Binding-site contacts:
Ligand atom C17 contacts residue ASP25 of chain 1.B at 3.5 Å.
Ligand atom O9 contacts residue ILE50 of chain 1.B at 3.7 Å.
Ligand atom C35 contacts residue GLY48 of chain 1.B at 3.7 Å.
Ligand atom O10 contacts residue ILE50 of chain 1.B at 3.2 Å.
Ligand atom O18 contacts residue GLY27 of chain 1.B at 3.5 Å.
Ligand atom O9 contacts residue ILE84 of chain 1.A at 3.5 Å.
Ligand atom O23 contacts residue ALA28 of chain 1.B at 3.6 Å.
Ligand atom O26 contacts residue ASP30 of chain 1.B at 3.2 Å (salt-bridge).
Ligand atom O26 contacts residue ALA28 of chain 1.B at 3.7 Å.
Ligand atom C36 contacts residue PRO81 of chain 1.A at 3.7 Å (hydrophobic).
Ligand atom C31 contacts residue GLY48 of chain 1.B at 3.6 Å.
Ligand atom C4 contacts residue GLY48 of chain 1.A at 3.2 Å.
Ligand atom C16 contacts residue ASP25 of chain 1.A at 3.2 Å.
Ligand atom C12 contacts residue GLY27 of chain 1.A at 3.4 Å.
Ligand atom O10 contacts residue GLY49 of chain 1.A at 3.3 Å.
Ligand atom C35 contacts residue VAL82 of chain 1.A at 3.6 Å (hydrophobic).
Ligand atom C27 contacts residue ASP29 of chain 1.B at 3.6 Å.
Ligand atom C32 contacts residue GLY27 of chain 1.B at 3.7 Å.
Ligand atom O18 contacts residue ASP25 of chain 1.A at 2.5 Å (salt-bridge).
Ligand atom C41 contacts residue ASP30 of chain 1.A at 3.6 Å.
Ligand atom O42 contacts residue ASP30 of chain 1.A at 2.7 Å (salt-bridge).
Ligand atom C34 contacts residue VAL82 of chain 1.A at 3.5 Å (hydrophobic).
Ligand atom N1 contacts residue ILE47 of chain 1.A at 3.7 Å.
Ligand atom O28 contacts residue ASP29 of chain 1.B at 3.0 Å (salt-bridge).
Ligand atom O18 contacts residue ASP25 of chain 1.B at 2.7 Å (salt-bridge).
Ligand atom C32 contacts residue ASP25 of chain 1.A at 3.3 Å.
Ligand atom C17 contacts residue ASP25 of chain 1.A at 3.3 Å.
Ligand atom C33 contacts residue GLY27 of chain 1.B at 3.5 Å.
Ligand atom C15 contacts residue VAL82 of chain 1.B at 3.8 Å (hydrophobic).
Ligand atom C3 contacts residue GLY48 of chain 1.A at 3.3 Å.
Ligand atom C30 contacts residue GLY48 of chain 1.B at 3.0 Å.
Ligand atom C36 contacts residue ILE50 of chain 1.B at 3.7 Å (hydrophobic).
Ligand atom O26 contacts residue ASP29 of chain 1.B at 3.1 Å (salt-bridge).
Ligand atom C29 contacts residue GLY27 of chain 1.B at 3.6 Å.
Ligand atom C36 contacts residue GLY49 of chain 1.B at 3.5 Å.
Ligand atom O42 contacts residue ASP29 of chain 1.A at 3.7 Å.
Ligand atom C43 contacts residue ASP30 of chain 1.A at 2.9 Å.
Ligand atom C6 contacts residue ALA28 of chain 1.A at 3.8 Å (hydrophobic).
Ligand atom C25 contacts residue ASP30 of chain 1.B at 3.7 Å.
Ligand atom N20 contacts residue GLY27 of chain 1.B at 3.2 Å (h-bond).

Sequence of chain 1.A:
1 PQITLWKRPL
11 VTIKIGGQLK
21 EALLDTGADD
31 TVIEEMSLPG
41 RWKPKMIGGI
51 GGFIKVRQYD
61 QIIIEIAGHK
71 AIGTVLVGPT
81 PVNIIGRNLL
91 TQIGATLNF

Sequence of chain 1.B:
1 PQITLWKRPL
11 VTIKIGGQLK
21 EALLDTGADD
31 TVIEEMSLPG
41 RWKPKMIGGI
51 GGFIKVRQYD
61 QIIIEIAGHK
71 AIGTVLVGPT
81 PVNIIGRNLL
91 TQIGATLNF

This protein binds this small molecule.
Small molecule (SMILES): CC(C)CN(C[C@@H](O)[C@H](Cc1ccccc1)NC(=O)O[C@H]1CO[C@H]2OCC[C@H]21)S(=O)(=O)c1ccc(NC(=O)CCl)cc1